Binding-site contacts:
Ligand atom CD1 contacts residue LEU217 of chain 1.A at 3.9 Å (hydrophobic).
Ligand atom CB contacts residue ILE180 of chain 1.A at 4.0 Å (hydrophobic).
Ligand atom CD1 contacts residue PHE183 of chain 1.A at 3.8 Å (hydrophobic).
Ligand atom CD2 contacts residue ILE180 of chain 1.A at 4.1 Å (hydrophobic).
Ligand atom CG contacts residue ILE180 of chain 1.A at 4.0 Å (hydrophobic).
Ligand atom CD1 contacts residue LYS216 of chain 1.A at 3.6 Å.
Ligand atom NE1 contacts residue LYS216 of chain 1.A at 3.6 Å.
Ligand atom CG1 contacts residue ARG173 of chain 1.A at 4.2 Å.
Ligand atom O contacts residue ARG173 of chain 1.A at 3.1 Å.
Ligand atom CD1 contacts residue ARG176 of chain 1.A at 4.1 Å.
Ligand atom CH2 contacts residue LYS216 of chain 1.A at 3.2 Å.
Ligand atom CE1 contacts residue LYS177 of chain 1.A at 3.9 Å.
Ligand atom C contacts residue ARG173 of chain 1.A at 4.1 Å.
Ligand atom CG1 contacts residue ARG176 of chain 1.A at 3.8 Å.
Ligand atom CA contacts residue ASN224 of chain 1.A at 3.9 Å.
Ligand atom CA contacts residue SER220 of chain 1.A at 4.2 Å.
Ligand atom NE1 contacts residue GLU213 of chain 1.A at 3.1 Å (salt-bridge).
Ligand atom CE2 contacts residue LYS216 of chain 1.A at 3.7 Å.
Ligand atom O contacts residue SER220 of chain 1.A at 3.2 Å (h-bond).
Ligand atom N contacts residue SER220 of chain 1.A at 4.1 Å.
Ligand atom CZ2 contacts residue GLU213 of chain 1.A at 3.7 Å.
Ligand atom CZ2 contacts residue ARG173 of chain 1.A at 4.1 Å.
Ligand atom CZ3 contacts residue LYS216 of chain 1.A at 3.6 Å.
Ligand atom CB contacts residue SER220 of chain 1.A at 4.3 Å.
Ligand atom CG contacts residue LYS216 of chain 1.A at 4.0 Å.
Ligand atom O contacts residue LEU217 of chain 1.A at 3.8 Å.
Ligand atom CA contacts residue ARG173 of chain 1.A at 4.1 Å.
Ligand atom CE2 contacts residue GLU213 of chain 1.A at 3.7 Å.
Ligand atom C contacts residue SER220 of chain 1.A at 4.3 Å.
Ligand atom O contacts residue ASN224 of chain 1.A at 3.9 Å.
Ligand atom O contacts residue ARG176 of chain 1.A at 3.3 Å (salt-bridge).
Ligand atom CD1 contacts residue GLU213 of chain 1.A at 4.2 Å.
Ligand atom CZ2 contacts residue LYS216 of chain 1.A at 3.5 Å.
Ligand atom CD1 contacts residue LYS177 of chain 1.A at 4.1 Å.
Ligand atom O contacts residue ASN224 of chain 1.A at 3.9 Å.
Ligand atom CD2 contacts residue LYS216 of chain 1.A at 4.1 Å.
Ligand atom C contacts residue ASN224 of chain 1.A at 4.1 Å.
Ligand atom O contacts residue ARG176 of chain 1.A at 4.2 Å.
Ligand atom CE3 contacts residue LYS216 of chain 1.A at 4.3 Å.
Ligand atom CA contacts residue ARG176 of chain 1.A at 4.1 Å.

A small-molecule ligand and the protein it binds are described below.
Small molecule (SMILES): CC[C@H](C)[C@H](NC(=O)CN[C@@]1(O)[C@H](CC2=NC=NC2)N1C(=O)[C@H](Cc1ccc(O)cc1)NC(=O)[C@H](Cc1ccc(O)cc1)NC(=O)CNC(=O)[C@@H](N)C/C=C/N=C(N)N)C(=O)N[C@@H](CC1=c2ccccc2=NC1)C(=O)N[C@H](C(=O)NCC(=O)N[C@@H](CCC(=O)O)C1OO1)C(C)C

Sequence of chain 1.A:
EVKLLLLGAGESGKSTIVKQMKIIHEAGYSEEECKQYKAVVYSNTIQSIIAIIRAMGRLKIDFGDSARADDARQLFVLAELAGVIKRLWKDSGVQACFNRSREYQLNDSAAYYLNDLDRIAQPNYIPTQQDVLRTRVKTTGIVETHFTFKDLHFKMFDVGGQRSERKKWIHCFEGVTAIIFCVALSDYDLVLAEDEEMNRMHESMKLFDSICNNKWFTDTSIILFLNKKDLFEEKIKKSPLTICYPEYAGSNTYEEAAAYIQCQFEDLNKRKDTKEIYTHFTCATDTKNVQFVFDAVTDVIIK